The protein below binds the small molecule below.
Small molecule (SMILES): CC(=O)N[C@H]1[C@H](O[C@H]2[C@H](O)[C@@H](NC(C)=O)CO[C@@H]2CO)O[C@H](CO)[C@@H](O[C@@H]2O[C@H](CO[C@H]3O[C@H](CO)[C@@H](O)[C@H](O)[C@@H]3O)[C@@H](O)[C@H](O[C@H]3O[C@H](CO)[C@@H](O)[C@H](O)[C@@H]3O)[C@@H]2O)[C@@H]1O

Sequence of chain 3.B:
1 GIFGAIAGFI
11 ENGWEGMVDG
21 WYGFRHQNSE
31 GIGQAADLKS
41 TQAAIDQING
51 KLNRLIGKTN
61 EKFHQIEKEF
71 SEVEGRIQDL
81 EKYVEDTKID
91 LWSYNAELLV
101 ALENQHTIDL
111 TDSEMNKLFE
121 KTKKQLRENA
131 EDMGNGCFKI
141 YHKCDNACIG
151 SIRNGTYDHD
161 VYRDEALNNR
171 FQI

Sequence of chain 3.A:
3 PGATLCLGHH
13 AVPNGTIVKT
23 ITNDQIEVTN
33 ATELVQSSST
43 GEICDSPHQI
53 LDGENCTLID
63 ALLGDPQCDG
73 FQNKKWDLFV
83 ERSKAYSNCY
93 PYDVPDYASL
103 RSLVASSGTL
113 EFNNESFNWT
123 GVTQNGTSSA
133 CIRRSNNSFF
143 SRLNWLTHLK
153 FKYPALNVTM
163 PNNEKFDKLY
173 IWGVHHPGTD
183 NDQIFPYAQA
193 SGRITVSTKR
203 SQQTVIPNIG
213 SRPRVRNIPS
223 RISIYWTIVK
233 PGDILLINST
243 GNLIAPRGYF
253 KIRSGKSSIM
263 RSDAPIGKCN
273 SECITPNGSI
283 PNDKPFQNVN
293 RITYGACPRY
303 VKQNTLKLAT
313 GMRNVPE

Binding-site contacts:
Ligand atom O4 contacts residue ILE56 of chain 3.B at 4.2 Å.
Ligand atom O7 contacts residue THR34 of chain 3.A at 4.2 Å.
Ligand atom C5 contacts residue THR312 of chain 3.A at 4.2 Å.
Ligand atom C6 contacts residue ASP285 of chain 3.A at 4.0 Å.
Ligand atom O3 contacts residue ASP285 of chain 3.A at 4.0 Å.
Ligand atom C2 contacts residue ASN32 of chain 3.A at 2.5 Å.
Ligand atom C3 contacts residue ASN32 of chain 3.A at 3.8 Å.
Ligand atom O7 contacts residue ASN32 of chain 3.A at 3.8 Å.
Ligand atom C8 contacts residue ILE56 of chain 3.B at 4.5 Å (hydrophobic).
Ligand atom C7 contacts residue THR34 of chain 3.A at 4.3 Å.
Ligand atom C1 contacts residue ASN32 of chain 3.A at 1.4 Å.
Ligand atom C5 contacts residue ASN32 of chain 3.A at 3.7 Å.
Ligand atom C4 contacts residue ASN32 of chain 3.A at 4.2 Å.
Ligand atom C6 contacts residue THR312 of chain 3.A at 4.1 Å.
Ligand atom N2 contacts residue ASN32 of chain 3.A at 2.9 Å (h-bond).
Ligand atom O4 contacts residue ASP285 of chain 3.A at 3.9 Å.
Ligand atom O6 contacts residue THR312 of chain 3.A at 4.1 Å.
Ligand atom O5 contacts residue ASN32 of chain 3.A at 2.3 Å (h-bond).
Ligand atom C7 contacts residue ASN32 of chain 3.A at 3.5 Å.
Ligand atom C4 contacts residue ASP285 of chain 3.A at 4.0 Å.
Ligand atom O6 contacts residue LEU52 of chain 3.B at 3.4 Å.
Ligand atom O5 contacts residue THR312 of chain 3.A at 3.1 Å (h-bond).
Ligand atom C8 contacts residue THR34 of chain 3.A at 3.7 Å.
Ligand atom C6 contacts residue LEU52 of chain 3.B at 3.8 Å (hydrophobic).
Ligand atom C1 contacts residue THR312 of chain 3.A at 3.7 Å.